Binding-site contacts:
Ligand atom C3 contacts residue ARG328 of chain 1.E at 4.3 Å.
Ligand atom C4 contacts residue ARG328 of chain 1.E at 3.9 Å.
Ligand atom C2 contacts residue GLY253 of chain 1.E at 4.2 Å.
Ligand atom C5 contacts residue GLU254 of chain 1.E at 4.5 Å.
Ligand atom O5 contacts residue ASN274 of chain 1.E at 2.2 Å (h-bond).
Ligand atom C4 contacts residue ASN274 of chain 1.E at 4.0 Å.
Ligand atom N2 contacts residue ASN274 of chain 1.E at 2.8 Å (h-bond).
Ligand atom C6 contacts residue GLU254 of chain 1.E at 3.7 Å.
Ligand atom O5 contacts residue GLU324 of chain 1.E at 4.4 Å.
Ligand atom O6 contacts residue ARG328 of chain 1.E at 3.0 Å (salt-bridge).
Ligand atom C5 contacts residue ARG328 of chain 1.E at 3.4 Å.
Ligand atom O6 contacts residue GLU254 of chain 1.E at 3.0 Å.
Ligand atom N2 contacts residue ARG328 of chain 1.E at 4.0 Å.
Ligand atom C1 contacts residue ARG328 of chain 1.E at 3.2 Å.
Ligand atom C8 contacts residue GLU275 of chain 1.E at 3.4 Å.
Ligand atom O7 contacts residue ARG328 of chain 1.E at 4.3 Å.
Ligand atom O5 contacts residue ILE255 of chain 1.E at 4.0 Å.
Ligand atom C6 contacts residue ARG328 of chain 1.E at 3.4 Å.
Ligand atom C5 contacts residue ASN274 of chain 1.E at 3.5 Å.
Ligand atom C7 contacts residue ARG328 of chain 1.E at 4.5 Å.
Ligand atom O7 contacts residue GLY253 of chain 1.E at 3.5 Å (h-bond).
Ligand atom C7 contacts residue ASN274 of chain 1.E at 2.8 Å.
Ligand atom O7 contacts residue ASN274 of chain 1.E at 2.4 Å (h-bond).
Ligand atom O5 contacts residue ARG328 of chain 1.E at 2.6 Å (salt-bridge).
Ligand atom C1 contacts residue ASN274 of chain 1.E at 1.3 Å.
Ligand atom C8 contacts residue GLU254 of chain 1.E at 3.9 Å.
Ligand atom C7 contacts residue GLU275 of chain 1.E at 4.0 Å.
Ligand atom C1 contacts residue GLY253 of chain 1.E at 3.7 Å.
Ligand atom C8 contacts residue ASN274 of chain 1.E at 3.4 Å.
Ligand atom C3 contacts residue ASN274 of chain 1.E at 3.6 Å.
Ligand atom C2 contacts residue ASN274 of chain 1.E at 2.2 Å.
Ligand atom O4 contacts residue ARG328 of chain 1.E at 2.7 Å (salt-bridge).
Ligand atom N2 contacts residue GLU275 of chain 1.E at 4.0 Å.
Ligand atom O5 contacts residue GLY253 of chain 1.E at 3.8 Å.
Ligand atom O5 contacts residue GLU254 of chain 1.E at 3.5 Å.
Ligand atom O7 contacts residue LYS331 of chain 1.E at 3.8 Å.
Ligand atom C1 contacts residue GLU254 of chain 1.E at 4.3 Å.
Ligand atom C2 contacts residue ARG328 of chain 1.E at 3.2 Å.

Sequence of chain 1.E:
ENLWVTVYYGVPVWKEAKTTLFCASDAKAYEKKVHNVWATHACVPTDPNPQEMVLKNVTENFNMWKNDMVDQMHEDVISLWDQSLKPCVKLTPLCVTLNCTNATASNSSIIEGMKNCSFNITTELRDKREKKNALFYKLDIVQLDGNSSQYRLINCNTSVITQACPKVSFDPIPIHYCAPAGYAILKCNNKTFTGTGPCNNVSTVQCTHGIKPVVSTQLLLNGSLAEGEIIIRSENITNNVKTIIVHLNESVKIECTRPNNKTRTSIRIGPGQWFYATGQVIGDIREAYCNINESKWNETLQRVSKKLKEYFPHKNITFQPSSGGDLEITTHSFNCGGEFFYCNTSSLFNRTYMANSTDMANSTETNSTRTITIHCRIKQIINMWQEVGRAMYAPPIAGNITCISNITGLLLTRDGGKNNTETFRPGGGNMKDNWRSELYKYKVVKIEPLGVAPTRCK

The protein below binds the small molecule below.
Small molecule (SMILES): CC(=O)N[C@H]1[C@H](O[C@H]2[C@H](O)[C@@H](NC(C)=O)CO[C@@H]2CO)O[C@H](CO)[C@@H](O[C@@H]2O[C@H](CO)[C@@H](O)[C@H](O)[C@@H]2O)[C@@H]1O